Sequence of chain 2.A:
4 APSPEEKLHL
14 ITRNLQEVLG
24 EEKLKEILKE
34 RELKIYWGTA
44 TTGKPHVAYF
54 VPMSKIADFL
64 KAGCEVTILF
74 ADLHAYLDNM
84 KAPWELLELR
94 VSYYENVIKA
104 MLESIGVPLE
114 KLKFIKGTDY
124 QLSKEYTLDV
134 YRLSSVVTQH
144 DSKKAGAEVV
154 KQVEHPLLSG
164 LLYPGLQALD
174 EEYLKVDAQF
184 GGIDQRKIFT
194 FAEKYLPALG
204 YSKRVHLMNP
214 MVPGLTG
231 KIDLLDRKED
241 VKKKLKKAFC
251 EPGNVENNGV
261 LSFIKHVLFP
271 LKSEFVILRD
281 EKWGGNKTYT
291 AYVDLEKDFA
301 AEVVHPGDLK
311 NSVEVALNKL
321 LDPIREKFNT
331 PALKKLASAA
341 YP

This protein binds this small molecule.
Small molecule (SMILES): N[C@H](CO)Cc1ccc(O)cc1

Binding-site contacts:
Ligand atom CE2 contacts residue TYR39 of chain 2.A at 3.7 Å (hydrophobic).
Ligand atom CE1 contacts residue HIS77 of chain 2.A at 3.6 Å.
Ligand atom CB contacts residue GLY41 of chain 2.A at 3.9 Å.
Ligand atom N contacts residue VAL152 of chain 2.A at 3.5 Å.
Ligand atom OH contacts residue TYR39 of chain 2.A at 2.8 Å (h-bond).
Ligand atom OH contacts residue GLN170 of chain 2.A at 3.5 Å.
Ligand atom CZ contacts residue ASP173 of chain 2.A at 3.5 Å.
Ligand atom OH contacts residue ASP173 of chain 2.A at 2.5 Å (salt-bridge).
Ligand atom CD2 contacts residue GLY41 of chain 2.A at 3.6 Å.
Ligand atom CD1 contacts residue HIS77 of chain 2.A at 3.7 Å.
Ligand atom O contacts residue TYR166 of chain 2.A at 4.0 Å.
Ligand atom C contacts residue GLN188 of chain 2.A at 3.9 Å.
Ligand atom CD2 contacts residue GLN182 of chain 2.A at 3.9 Å.
Ligand atom OH contacts residue LEU72 of chain 2.A at 3.4 Å.
Ligand atom CD1 contacts residue ALA74 of chain 2.A at 3.6 Å (hydrophobic).
Ligand atom CG contacts residue GLY41 of chain 2.A at 4.0 Å.
Ligand atom N contacts residue GLN188 of chain 2.A at 2.8 Å (h-bond).
Ligand atom CZ contacts residue GLN170 of chain 2.A at 3.4 Å.
Ligand atom CA contacts residue GLN188 of chain 2.A at 3.3 Å.
Ligand atom CE1 contacts residue ALA74 of chain 2.A at 3.9 Å (hydrophobic).
Ligand atom CE1 contacts residue LEU72 of chain 2.A at 4.0 Å (hydrophobic).
Ligand atom CZ contacts residue LEU72 of chain 2.A at 3.7 Å (hydrophobic).
Ligand atom N contacts residue GLN170 of chain 2.A at 2.8 Å (h-bond).
Ligand atom CZ contacts residue TYR39 of chain 2.A at 3.7 Å (hydrophobic).
Ligand atom N contacts residue TYR166 of chain 2.A at 2.8 Å (h-bond).
Ligand atom CB contacts residue ALA43 of chain 2.A at 3.9 Å (hydrophobic).
Ligand atom C contacts residue TYR166 of chain 2.A at 3.5 Å (hydrophobic).
Ligand atom CD2 contacts residue GLN170 of chain 2.A at 3.5 Å.
Ligand atom CE1 contacts residue ASP173 of chain 2.A at 3.5 Å.
Ligand atom CB contacts residue TYR166 of chain 2.A at 3.6 Å (hydrophobic).
Ligand atom CA contacts residue TYR166 of chain 2.A at 3.4 Å (hydrophobic).
Ligand atom CE2 contacts residue GLY41 of chain 2.A at 3.8 Å.
Ligand atom O contacts residue GLN188 of chain 2.A at 2.8 Å (h-bond).
Ligand atom CE1 contacts residue GLN170 of chain 2.A at 3.9 Å.
Ligand atom CE2 contacts residue GLN182 of chain 2.A at 3.3 Å.
Ligand atom CG contacts residue GLN170 of chain 2.A at 3.8 Å.
Ligand atom CD1 contacts residue GLN170 of chain 2.A at 3.8 Å.
Ligand atom O contacts residue VAL152 of chain 2.A at 3.4 Å.
Ligand atom CE2 contacts residue GLN170 of chain 2.A at 3.5 Å.
Ligand atom CA contacts residue GLN170 of chain 2.A at 3.9 Å.